Sequence of chain 1.B:
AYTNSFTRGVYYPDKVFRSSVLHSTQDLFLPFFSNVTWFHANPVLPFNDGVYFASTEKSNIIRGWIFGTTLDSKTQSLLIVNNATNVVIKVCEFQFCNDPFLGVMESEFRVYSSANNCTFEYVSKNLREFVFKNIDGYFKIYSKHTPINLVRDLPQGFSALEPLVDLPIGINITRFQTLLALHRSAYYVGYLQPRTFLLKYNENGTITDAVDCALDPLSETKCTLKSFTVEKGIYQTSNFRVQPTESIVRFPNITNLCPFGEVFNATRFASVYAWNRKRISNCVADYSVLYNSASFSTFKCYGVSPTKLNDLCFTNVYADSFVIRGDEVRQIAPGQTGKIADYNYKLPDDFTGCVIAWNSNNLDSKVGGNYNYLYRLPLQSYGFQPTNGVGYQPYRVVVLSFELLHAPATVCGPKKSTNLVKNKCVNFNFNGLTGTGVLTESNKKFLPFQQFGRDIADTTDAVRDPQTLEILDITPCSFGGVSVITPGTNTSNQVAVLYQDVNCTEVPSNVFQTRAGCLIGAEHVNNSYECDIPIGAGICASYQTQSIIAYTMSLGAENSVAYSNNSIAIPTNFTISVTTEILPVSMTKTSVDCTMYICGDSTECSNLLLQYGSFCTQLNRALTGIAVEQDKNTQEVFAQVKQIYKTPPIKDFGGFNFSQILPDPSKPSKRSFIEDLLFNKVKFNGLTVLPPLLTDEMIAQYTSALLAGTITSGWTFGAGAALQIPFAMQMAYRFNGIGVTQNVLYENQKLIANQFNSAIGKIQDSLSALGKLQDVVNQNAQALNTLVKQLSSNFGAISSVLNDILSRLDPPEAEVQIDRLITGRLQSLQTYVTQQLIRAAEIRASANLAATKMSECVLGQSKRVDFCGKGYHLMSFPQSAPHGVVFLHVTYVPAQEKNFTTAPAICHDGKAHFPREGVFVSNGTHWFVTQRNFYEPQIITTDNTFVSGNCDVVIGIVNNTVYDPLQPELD

Binding-site contacts:
Ligand atom C1 contacts residue ASN165 of chain 1.B at 1.4 Å.
Ligand atom O5 contacts residue GLU132 of chain 1.B at 4.0 Å.
Ligand atom C4 contacts residue ASN165 of chain 1.B at 4.3 Å.
Ligand atom C6 contacts residue ASN165 of chain 1.B at 4.4 Å.
Ligand atom C1 contacts residue GLU132 of chain 1.B at 3.6 Å.
Ligand atom C3 contacts residue ASN165 of chain 1.B at 3.8 Å.
Ligand atom O6 contacts residue ASN164 of chain 1.B at 4.3 Å.
Ligand atom C5 contacts residue ASN165 of chain 1.B at 3.7 Å.
Ligand atom N2 contacts residue ASN165 of chain 1.B at 2.9 Å (h-bond).
Ligand atom C2 contacts residue ASN165 of chain 1.B at 2.5 Å.
Ligand atom O5 contacts residue ASN165 of chain 1.B at 2.4 Å (h-bond).
Ligand atom O6 contacts residue ASN165 of chain 1.B at 3.8 Å.
Ligand atom C7 contacts residue ASN165 of chain 1.B at 3.9 Å.

The small molecule below binds the protein below.
Small molecule (SMILES): CC(=O)N[C@@H]1[C@@H](O)[C@H](O)[C@@H](CO)O[C@H]1O